Binding-site contacts:
Ligand atom C6 contacts residue ILE145 of chain 1.A at 3.8 Å (hydrophobic).
Ligand atom CL contacts residue LEU158 of chain 1.A at 4.0 Å.
Ligand atom C1 contacts residue ILE145 of chain 1.A at 3.5 Å (hydrophobic).
Ligand atom C5 contacts residue ILE145 of chain 1.A at 4.2 Å (hydrophobic).
Ligand atom CL contacts residue ARG169 of chain 1.A at 4.3 Å.
Ligand atom CL contacts residue GLU170 of chain 1.A at 3.6 Å.
Ligand atom CL contacts residue ILE145 of chain 1.A at 4.4 Å.
Ligand atom CL contacts residue GLU159 of chain 1.A at 3.7 Å.
Ligand atom C3 contacts residue ILE145 of chain 1.A at 3.8 Å (hydrophobic).
Ligand atom C4 contacts residue GLU170 of chain 1.A at 4.4 Å.
Ligand atom C2 contacts residue ILE145 of chain 1.A at 3.7 Å (hydrophobic).
Ligand atom N contacts residue ILE145 of chain 1.A at 3.9 Å.
Ligand atom C6 contacts residue GLU170 of chain 1.A at 4.2 Å.
Ligand atom C4 contacts residue ILE145 of chain 1.A at 4.0 Å (hydrophobic).
Ligand atom C5 contacts residue GLU170 of chain 1.A at 3.5 Å.

This small molecule binds to this protein.
Small molecule (SMILES): CS(=O)(=O)Nc1ccc(Cl)cc1

Sequence of chain 1.A:
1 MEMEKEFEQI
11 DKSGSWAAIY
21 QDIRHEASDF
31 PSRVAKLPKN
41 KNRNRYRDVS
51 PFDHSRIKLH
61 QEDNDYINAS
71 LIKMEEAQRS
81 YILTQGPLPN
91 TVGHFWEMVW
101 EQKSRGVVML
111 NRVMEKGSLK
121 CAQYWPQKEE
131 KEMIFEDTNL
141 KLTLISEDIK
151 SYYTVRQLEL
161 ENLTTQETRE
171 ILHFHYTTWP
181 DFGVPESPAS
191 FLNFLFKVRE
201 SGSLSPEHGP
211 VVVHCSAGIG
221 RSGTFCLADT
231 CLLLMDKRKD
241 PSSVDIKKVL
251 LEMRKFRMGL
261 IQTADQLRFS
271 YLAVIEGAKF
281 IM